Binding-site contacts:
Ligand atom C8 contacts residue ALA137 of chain 1.I at 4.4 Å (hydrophobic).
Ligand atom O7 contacts residue CYS92 of chain 1.I at 3.4 Å.
Ligand atom C2 contacts residue ASN89 of chain 1.I at 2.5 Å.
Ligand atom C8 contacts residue ASN66 of chain 1.I at 3.2 Å.
Ligand atom O5 contacts residue ASN89 of chain 1.I at 2.3 Å (h-bond).
Ligand atom C8 contacts residue ASN89 of chain 1.I at 4.4 Å.
Ligand atom C3 contacts residue ASN89 of chain 1.I at 3.8 Å.
Ligand atom C7 contacts residue CYS92 of chain 1.I at 3.8 Å (hydrophobic).
Ligand atom C8 contacts residue CYS138 of chain 1.I at 4.3 Å (hydrophobic).
Ligand atom N2 contacts residue GLU68 of chain 1.I at 4.0 Å.
Ligand atom C8 contacts residue GLU68 of chain 1.I at 3.9 Å.
Ligand atom C6 contacts residue ARG223 of chain 1.I at 4.2 Å.
Ligand atom C4 contacts residue ARG223 of chain 1.I at 3.8 Å.
Ligand atom O5 contacts residue GLU88 of chain 1.I at 4.4 Å.
Ligand atom C7 contacts residue ASN66 of chain 1.I at 3.7 Å.
Ligand atom C1 contacts residue ASN89 of chain 1.I at 1.4 Å.
Ligand atom C1 contacts residue GLU68 of chain 1.I at 4.5 Å.
Ligand atom C7 contacts residue ARG223 of chain 1.I at 3.2 Å.
Ligand atom O3 contacts residue ARG223 of chain 1.I at 2.6 Å (salt-bridge).
Ligand atom O7 contacts residue ASN66 of chain 1.I at 3.1 Å (h-bond).
Ligand atom O5 contacts residue ARG223 of chain 1.I at 3.8 Å.
Ligand atom C8 contacts residue SER139 of chain 1.I at 4.3 Å.
Ligand atom C5 contacts residue ASN89 of chain 1.I at 3.6 Å.
Ligand atom O6 contacts residue ARG223 of chain 1.I at 3.9 Å.
Ligand atom C3 contacts residue ARG223 of chain 1.I at 3.4 Å.
Ligand atom O2 contacts residue GLY224 of chain 1.I at 4.2 Å.
Ligand atom C8 contacts residue CYS92 of chain 1.I at 3.7 Å (hydrophobic).
Ligand atom C5 contacts residue ARG223 of chain 1.I at 4.4 Å.
Ligand atom C4 contacts residue ASN89 of chain 1.I at 4.2 Å.
Ligand atom O6 contacts residue GLU88 of chain 1.I at 4.4 Å.
Ligand atom C8 contacts residue ARG223 of chain 1.I at 3.7 Å.
Ligand atom C2 contacts residue ARG223 of chain 1.I at 3.4 Å.
Ligand atom O7 contacts residue ARG223 of chain 1.I at 3.3 Å (salt-bridge).
Ligand atom C7 contacts residue GLU68 of chain 1.I at 4.2 Å.
Ligand atom N2 contacts residue ARG223 of chain 1.I at 3.4 Å (salt-bridge).
Ligand atom C7 contacts residue ASN89 of chain 1.I at 3.2 Å.
Ligand atom N2 contacts residue ASN89 of chain 1.I at 3.0 Å (h-bond).
Ligand atom O7 contacts residue ASN89 of chain 1.I at 2.9 Å (h-bond).
Ligand atom C8 contacts residue PRO67 of chain 1.I at 4.3 Å (hydrophobic).

Sequence of chain 1.I:
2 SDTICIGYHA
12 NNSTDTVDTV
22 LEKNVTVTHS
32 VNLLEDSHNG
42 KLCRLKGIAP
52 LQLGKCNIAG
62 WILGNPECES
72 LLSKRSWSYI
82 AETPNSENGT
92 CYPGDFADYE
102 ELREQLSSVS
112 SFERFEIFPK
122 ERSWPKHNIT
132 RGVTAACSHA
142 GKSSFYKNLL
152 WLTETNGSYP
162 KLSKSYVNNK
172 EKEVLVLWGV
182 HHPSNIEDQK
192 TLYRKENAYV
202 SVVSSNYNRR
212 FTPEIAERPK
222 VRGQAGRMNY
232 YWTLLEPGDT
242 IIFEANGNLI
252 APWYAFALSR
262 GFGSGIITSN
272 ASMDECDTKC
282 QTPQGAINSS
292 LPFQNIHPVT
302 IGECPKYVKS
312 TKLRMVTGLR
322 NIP

A small-molecule ligand and the protein it binds are described below.
Small molecule (SMILES): CC(=O)N[C@H]1[C@H](O[C@H]2[C@H](O)[C@@H](NC(C)=O)CO[C@@H]2CO)O[C@H](CO)[C@@H](O[C@@H]2O[C@H](CO)[C@@H](O)[C@H](O[C@H]3O[C@H](CO)[C@@H](O)[C@H](O)[C@@H]3O[C@H]3O[C@H](CO)[C@@H](O)[C@H](O)[C@@H]3O)[C@@H]2O)[C@@H]1O